A protein and the small-molecule ligand that binds it are described below.
Small molecule (SMILES): CC(=O)N[C@H]1[C@H](O[C@H]2[C@H](O)[C@@H](NC(C)=O)CO[C@@H]2CO)O[C@H](CO)[C@@H](O)[C@@H]1O

Sequence of chain 1.C:
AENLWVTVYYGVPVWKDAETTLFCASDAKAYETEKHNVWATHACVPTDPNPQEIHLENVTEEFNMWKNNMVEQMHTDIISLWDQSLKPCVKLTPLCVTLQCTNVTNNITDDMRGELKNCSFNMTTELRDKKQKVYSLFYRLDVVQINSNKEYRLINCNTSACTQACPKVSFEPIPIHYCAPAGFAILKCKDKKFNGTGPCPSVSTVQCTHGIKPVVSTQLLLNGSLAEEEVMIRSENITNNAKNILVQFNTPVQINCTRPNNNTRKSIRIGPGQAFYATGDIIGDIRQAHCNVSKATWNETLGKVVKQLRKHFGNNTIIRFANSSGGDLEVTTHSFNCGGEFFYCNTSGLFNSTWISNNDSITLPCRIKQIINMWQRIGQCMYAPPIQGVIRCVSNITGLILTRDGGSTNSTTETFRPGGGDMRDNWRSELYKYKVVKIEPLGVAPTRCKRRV

Binding-site contacts:
Ligand atom N2 contacts residue ASP290 of chain 1.C at 3.4 Å (salt-bridge).
Ligand atom O4 contacts residue TYR135 of chain 1.C at 4.4 Å.
Ligand atom C2 contacts residue ASN118 of chain 1.C at 2.5 Å.
Ligand atom C1 contacts residue ASN118 of chain 1.C at 1.4 Å.
Ligand atom O7 contacts residue ASN118 of chain 1.C at 3.4 Å (h-bond).
Ligand atom C7 contacts residue ASP290 of chain 1.C at 4.0 Å.
Ligand atom C2 contacts residue ASP290 of chain 1.C at 4.3 Å.
Ligand atom C1 contacts residue TYR135 of chain 1.C at 4.0 Å (hydrophobic).
Ligand atom C5 contacts residue ASN118 of chain 1.C at 3.6 Å.
Ligand atom C8 contacts residue LEU137 of chain 1.C at 4.4 Å (hydrophobic).
Ligand atom C4 contacts residue ASN118 of chain 1.C at 4.2 Å.
Ligand atom C3 contacts residue TYR135 of chain 1.C at 4.2 Å (hydrophobic).
Ligand atom C8 contacts residue VAL104 of chain 1.C at 4.0 Å (hydrophobic).
Ligand atom C3 contacts residue ASN118 of chain 1.C at 3.8 Å.
Ligand atom O5 contacts residue ASN118 of chain 1.C at 2.4 Å (h-bond).
Ligand atom C5 contacts residue TYR135 of chain 1.C at 4.3 Å (hydrophobic).
Ligand atom C3 contacts residue ASP290 of chain 1.C at 4.0 Å.
Ligand atom C8 contacts residue ASP290 of chain 1.C at 3.8 Å.
Ligand atom C8 contacts residue ASN118 of chain 1.C at 4.5 Å.
Ligand atom O3 contacts residue ASP290 of chain 1.C at 3.6 Å.
Ligand atom C7 contacts residue ASN118 of chain 1.C at 3.4 Å.
Ligand atom O5 contacts residue TYR135 of chain 1.C at 4.4 Å.
Ligand atom N2 contacts residue ASN118 of chain 1.C at 2.9 Å (h-bond).